Binding-site contacts:
Ligand atom O5 contacts residue SER392 of chain 1.B at 4.3 Å.
Ligand atom C1 contacts residue SER392 of chain 1.B at 4.2 Å.
Ligand atom C5 contacts residue SER392 of chain 1.B at 4.4 Å.
Ligand atom C2 contacts residue ASN390 of chain 1.B at 2.4 Å.
Ligand atom C4 contacts residue ASN390 of chain 1.B at 4.2 Å.
Ligand atom C5 contacts residue ASN390 of chain 1.B at 3.6 Å.
Ligand atom O6 contacts residue PRO318 of chain 1.B at 2.9 Å (h-bond).
Ligand atom O7 contacts residue ASN390 of chain 1.B at 3.9 Å.
Ligand atom O5 contacts residue GLN393 of chain 1.B at 2.9 Å (h-bond).
Ligand atom C2 contacts residue GLN393 of chain 1.B at 4.5 Å.
Ligand atom C7 contacts residue ASN390 of chain 1.B at 3.4 Å.
Ligand atom C3 contacts residue ASN390 of chain 1.B at 3.7 Å.
Ligand atom O6 contacts residue GLN393 of chain 1.B at 2.7 Å (h-bond).
Ligand atom N2 contacts residue ASN390 of chain 1.B at 2.8 Å (h-bond).
Ligand atom C1 contacts residue GLN393 of chain 1.B at 3.8 Å.
Ligand atom C1 contacts residue ASN390 of chain 1.B at 1.4 Å.
Ligand atom O5 contacts residue ASN390 of chain 1.B at 2.3 Å (h-bond).
Ligand atom C8 contacts residue ASN390 of chain 1.B at 4.2 Å.
Ligand atom C6 contacts residue GLN393 of chain 1.B at 3.8 Å.
Ligand atom C6 contacts residue PRO318 of chain 1.B at 3.8 Å (hydrophobic).
Ligand atom C5 contacts residue GLN393 of chain 1.B at 3.8 Å.

This small molecule binds to this protein.
Small molecule (SMILES): CC(=O)N[C@@H]1[C@@H](O)[C@H](O)[C@@H](CO)O[C@H]1O

Sequence of chain 1.B:
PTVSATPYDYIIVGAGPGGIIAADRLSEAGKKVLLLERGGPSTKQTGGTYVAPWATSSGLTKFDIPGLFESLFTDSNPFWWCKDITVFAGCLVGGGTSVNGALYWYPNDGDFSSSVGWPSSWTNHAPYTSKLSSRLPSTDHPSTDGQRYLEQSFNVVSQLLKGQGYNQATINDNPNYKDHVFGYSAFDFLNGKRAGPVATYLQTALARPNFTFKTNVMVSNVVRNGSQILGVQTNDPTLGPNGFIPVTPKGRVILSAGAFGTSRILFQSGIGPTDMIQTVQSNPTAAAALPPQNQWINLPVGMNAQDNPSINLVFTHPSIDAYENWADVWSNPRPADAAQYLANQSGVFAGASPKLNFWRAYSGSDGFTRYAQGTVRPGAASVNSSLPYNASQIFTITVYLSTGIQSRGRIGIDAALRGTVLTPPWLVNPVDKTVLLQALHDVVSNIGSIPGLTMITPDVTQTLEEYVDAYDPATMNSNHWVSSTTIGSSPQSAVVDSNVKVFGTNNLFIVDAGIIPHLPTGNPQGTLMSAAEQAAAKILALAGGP